Sequence of chain 1.A:
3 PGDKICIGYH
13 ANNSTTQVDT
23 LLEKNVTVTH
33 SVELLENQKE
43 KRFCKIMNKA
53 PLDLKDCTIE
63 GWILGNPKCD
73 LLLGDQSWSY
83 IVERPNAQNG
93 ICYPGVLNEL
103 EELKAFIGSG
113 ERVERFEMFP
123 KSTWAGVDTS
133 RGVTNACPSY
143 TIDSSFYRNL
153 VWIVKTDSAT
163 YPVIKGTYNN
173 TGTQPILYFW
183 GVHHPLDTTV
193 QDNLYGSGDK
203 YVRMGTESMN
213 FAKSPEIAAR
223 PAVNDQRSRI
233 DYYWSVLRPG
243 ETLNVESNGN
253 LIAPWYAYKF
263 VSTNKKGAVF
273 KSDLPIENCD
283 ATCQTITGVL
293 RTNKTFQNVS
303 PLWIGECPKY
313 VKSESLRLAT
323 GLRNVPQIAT

Binding-site contacts:
Ligand atom C8 contacts residue TRP154 of chain 1.A at 4.0 Å (hydrophobic).
Ligand atom C9 contacts residue TRP154 of chain 1.A at 4.2 Å (hydrophobic).
Ligand atom O1A contacts residue GLN228 of chain 1.A at 4.2 Å.
Ligand atom O9 contacts residue TYR95 of chain 1.A at 3.8 Å.
Ligand atom O9 contacts residue LEU188 of chain 1.A at 4.2 Å.
Ligand atom C9 contacts residue HIS185 of chain 1.A at 3.9 Å.
Ligand atom C5 contacts residue VAL135 of chain 1.A at 3.9 Å (hydrophobic).
Ligand atom O7 contacts residue LEU196 of chain 1.A at 3.6 Å.
Ligand atom C10 contacts residue LEU196 of chain 1.A at 4.2 Å (hydrophobic).
Ligand atom O8 contacts residue TRP154 of chain 1.A at 3.6 Å.
Ligand atom O8 contacts residue GLN228 of chain 1.A at 3.2 Å (h-bond).
Ligand atom O9 contacts residue VAL192 of chain 1.A at 3.8 Å.
Ligand atom O4 contacts residue GLN228 of chain 1.A at 3.7 Å.
Ligand atom O1A contacts residue THR136 of chain 1.A at 3.4 Å (h-bond).
Ligand atom C9 contacts residue SER230 of chain 1.A at 4.0 Å.
Ligand atom O1B contacts residue ASN137 of chain 1.A at 4.0 Å.
Ligand atom C9 contacts residue VAL192 of chain 1.A at 3.8 Å (hydrophobic).
Ligand atom O1B contacts residue GLN228 of chain 1.A at 2.6 Å (h-bond).
Ligand atom C1 contacts residue GLN228 of chain 1.A at 3.7 Å.
Ligand atom C8 contacts residue TYR95 of chain 1.A at 3.9 Å (hydrophobic).
Ligand atom O3 contacts residue ASP227 of chain 1.A at 3.5 Å (salt-bridge).
Ligand atom O8 contacts residue TYR95 of chain 1.A at 3.0 Å (h-bond).
Ligand atom C4 contacts residue ASP227 of chain 1.A at 3.6 Å.
Ligand atom C6 contacts residue GLN228 of chain 1.A at 3.9 Å.
Ligand atom C1 contacts residue ASN137 of chain 1.A at 3.7 Å.
Ligand atom C11 contacts residue ARG133 of chain 1.A at 3.5 Å.
Ligand atom O1B contacts residue THR136 of chain 1.A at 3.0 Å (h-bond).
Ligand atom C4 contacts residue VAL135 of chain 1.A at 3.5 Å (hydrophobic).
Ligand atom N5 contacts residue VAL135 of chain 1.A at 3.3 Å (h-bond).
Ligand atom C7 contacts residue TRP154 of chain 1.A at 3.7 Å (hydrophobic).
Ligand atom O10 contacts residue LEU196 of chain 1.A at 3.4 Å.
Ligand atom O4 contacts residue ASP227 of chain 1.A at 2.7 Å (salt-bridge).
Ligand atom O1A contacts residue ASN137 of chain 1.A at 2.7 Å (h-bond).
Ligand atom C11 contacts residue VAL156 of chain 1.A at 3.6 Å (hydrophobic).
Ligand atom C11 contacts residue TRP154 of chain 1.A at 4.2 Å (hydrophobic).
Ligand atom C9 contacts residue TYR95 of chain 1.A at 3.6 Å (hydrophobic).
Ligand atom C1 contacts residue THR136 of chain 1.A at 3.6 Å.
Ligand atom O4 contacts residue VAL135 of chain 1.A at 3.9 Å.
Ligand atom C8 contacts residue GLN228 of chain 1.A at 4.2 Å.
Ligand atom O9 contacts residue SER230 of chain 1.A at 3.1 Å (h-bond).

A protein and the small-molecule ligand that binds it are described below.
Small molecule (SMILES): CC(=O)N[C@@H]1[C@@H](O)[C@H](O[C@@H]2O[C@H](CO[C@]3(C(=O)O)C[C@H](O)[C@@H](NC(C)=O)[C@H]([C@H](O)[C@H](O)CO)O3)[C@H](O)[C@H](O)[C@H]2O)[C@@H](CO)O[C@H]1O